Binding-site contacts:
Ligand atom N3 contacts residue TYR383 of chain 2.A at 4.2 Å.
Ligand atom C11 contacts residue TYR466 of chain 2.A at 4.1 Å (hydrophobic).
Ligand atom C14 contacts residue PHE267 of chain 2.A at 3.5 Å (hydrophobic).
Ligand atom C5 contacts residue LEU499 of chain 2.A at 4.1 Å (hydrophobic).
Ligand atom C15 contacts residue LEU408 of chain 2.A at 4.2 Å (hydrophobic).
Ligand atom C7 contacts residue TRP336 of chain 2.A at 3.8 Å (hydrophobic).
Ligand atom C14 contacts residue TRP525 of chain 2.A at 3.8 Å (hydrophobic).
Ligand atom C5 contacts residue THR360 of chain 2.A at 3.8 Å.
Ligand atom C1 contacts residue ASP335 of chain 2.A at 3.2 Å.
Ligand atom C9 contacts residue HIS524 of chain 2.A at 4.2 Å.
Ligand atom C2 contacts residue TRP336 of chain 2.A at 3.5 Å (hydrophobic).
Ligand atom C11 contacts residue HIS524 of chain 2.A at 3.7 Å.
Ligand atom C1 contacts residue TYR383 of chain 2.A at 3.5 Å (hydrophobic).
Ligand atom C2 contacts residue ASP335 of chain 2.A at 4.2 Å.
Ligand atom C11 contacts residue ASP335 of chain 2.A at 4.0 Å.
Ligand atom O8 contacts residue TYR466 of chain 2.A at 2.5 Å (h-bond).
Ligand atom O8 contacts residue TYR383 of chain 2.A at 2.7 Å (h-bond).
Ligand atom N6 contacts residue ASP335 of chain 2.A at 2.7 Å (salt-bridge).
Ligand atom C10 contacts residue LEU499 of chain 2.A at 3.9 Å (hydrophobic).
Ligand atom C13 contacts residue TYR383 of chain 2.A at 3.9 Å (hydrophobic).
Ligand atom N6 contacts residue HIS524 of chain 2.A at 4.0 Å.
Ligand atom C11 contacts residue PHE267 of chain 2.A at 3.3 Å (hydrophobic).
Ligand atom C12 contacts residue TYR466 of chain 2.A at 3.7 Å (hydrophobic).
Ligand atom N3 contacts residue TYR466 of chain 2.A at 4.1 Å.
Ligand atom N6 contacts residue TYR466 of chain 2.A at 3.7 Å.
Ligand atom N3 contacts residue ASP335 of chain 2.A at 2.8 Å (salt-bridge).
Ligand atom C10 contacts residue GLN384 of chain 2.A at 3.6 Å.
Ligand atom N6 contacts residue TYR383 of chain 2.A at 4.2 Å.
Ligand atom C13 contacts residue TYR466 of chain 2.A at 4.3 Å (hydrophobic).
Ligand atom C4 contacts residue MET339 of chain 2.A at 3.6 Å (hydrophobic).
Ligand atom C1 contacts residue TYR466 of chain 2.A at 3.2 Å (hydrophobic).
Ligand atom C9 contacts residue ASP335 of chain 2.A at 3.8 Å.
Ligand atom C5 contacts residue TRP336 of chain 2.A at 3.9 Å (hydrophobic).
Ligand atom C12 contacts residue TYR383 of chain 2.A at 3.6 Å (hydrophobic).
Ligand atom C9 contacts residue TYR466 of chain 2.A at 3.6 Å (hydrophobic).
Ligand atom C4 contacts residue TRP336 of chain 2.A at 3.9 Å (hydrophobic).
Ligand atom C7 contacts residue ASP335 of chain 2.A at 4.0 Å.
Ligand atom C10 contacts residue TYR383 of chain 2.A at 3.8 Å (hydrophobic).
Ligand atom C13 contacts residue MET419 of chain 2.A at 4.0 Å (hydrophobic).
Ligand atom C5 contacts residue ASP335 of chain 2.A at 3.7 Å.

Sequence of chain 2.A:
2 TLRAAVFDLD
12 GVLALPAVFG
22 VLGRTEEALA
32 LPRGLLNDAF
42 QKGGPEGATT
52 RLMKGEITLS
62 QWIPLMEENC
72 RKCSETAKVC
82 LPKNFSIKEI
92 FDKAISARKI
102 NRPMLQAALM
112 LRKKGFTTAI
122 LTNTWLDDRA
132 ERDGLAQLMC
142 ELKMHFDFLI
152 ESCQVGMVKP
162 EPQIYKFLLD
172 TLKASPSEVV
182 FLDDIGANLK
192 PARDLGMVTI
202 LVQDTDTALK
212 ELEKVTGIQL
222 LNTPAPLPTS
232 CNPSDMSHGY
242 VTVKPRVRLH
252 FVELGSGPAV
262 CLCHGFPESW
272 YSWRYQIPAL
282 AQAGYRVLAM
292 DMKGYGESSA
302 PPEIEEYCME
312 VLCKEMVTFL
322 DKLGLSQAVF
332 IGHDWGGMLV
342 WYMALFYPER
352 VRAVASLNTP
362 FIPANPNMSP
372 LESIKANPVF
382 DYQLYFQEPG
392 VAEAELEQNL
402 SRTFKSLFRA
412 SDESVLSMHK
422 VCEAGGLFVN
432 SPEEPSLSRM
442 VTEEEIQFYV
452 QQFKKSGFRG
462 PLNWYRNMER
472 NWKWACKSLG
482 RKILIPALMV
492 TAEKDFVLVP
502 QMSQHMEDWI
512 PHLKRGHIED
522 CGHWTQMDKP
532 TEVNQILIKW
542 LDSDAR

A small-molecule ligand and the protein it binds are described below.
Small molecule (SMILES): C[C@@H](NC(=O)Nc1ccccc1)C1CC1